Sequence of chain 1.D:
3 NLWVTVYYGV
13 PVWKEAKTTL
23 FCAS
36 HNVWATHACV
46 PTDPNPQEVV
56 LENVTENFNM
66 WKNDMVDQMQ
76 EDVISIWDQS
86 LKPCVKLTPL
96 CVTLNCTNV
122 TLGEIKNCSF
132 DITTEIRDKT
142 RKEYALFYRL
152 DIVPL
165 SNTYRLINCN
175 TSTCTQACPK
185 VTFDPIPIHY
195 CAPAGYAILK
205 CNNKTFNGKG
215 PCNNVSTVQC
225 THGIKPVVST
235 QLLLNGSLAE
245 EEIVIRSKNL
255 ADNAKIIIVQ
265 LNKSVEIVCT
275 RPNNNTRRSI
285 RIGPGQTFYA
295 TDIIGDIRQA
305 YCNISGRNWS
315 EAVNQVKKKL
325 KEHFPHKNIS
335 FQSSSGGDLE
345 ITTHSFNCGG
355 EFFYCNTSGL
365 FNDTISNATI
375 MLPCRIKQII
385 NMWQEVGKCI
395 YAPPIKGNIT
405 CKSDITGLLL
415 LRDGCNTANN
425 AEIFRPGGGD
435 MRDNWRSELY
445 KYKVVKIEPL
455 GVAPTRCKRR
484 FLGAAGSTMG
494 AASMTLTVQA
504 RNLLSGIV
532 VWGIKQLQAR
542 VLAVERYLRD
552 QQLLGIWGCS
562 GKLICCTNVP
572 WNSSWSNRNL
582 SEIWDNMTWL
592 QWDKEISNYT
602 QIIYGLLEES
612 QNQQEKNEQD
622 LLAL

Sequence of chain 1.G:
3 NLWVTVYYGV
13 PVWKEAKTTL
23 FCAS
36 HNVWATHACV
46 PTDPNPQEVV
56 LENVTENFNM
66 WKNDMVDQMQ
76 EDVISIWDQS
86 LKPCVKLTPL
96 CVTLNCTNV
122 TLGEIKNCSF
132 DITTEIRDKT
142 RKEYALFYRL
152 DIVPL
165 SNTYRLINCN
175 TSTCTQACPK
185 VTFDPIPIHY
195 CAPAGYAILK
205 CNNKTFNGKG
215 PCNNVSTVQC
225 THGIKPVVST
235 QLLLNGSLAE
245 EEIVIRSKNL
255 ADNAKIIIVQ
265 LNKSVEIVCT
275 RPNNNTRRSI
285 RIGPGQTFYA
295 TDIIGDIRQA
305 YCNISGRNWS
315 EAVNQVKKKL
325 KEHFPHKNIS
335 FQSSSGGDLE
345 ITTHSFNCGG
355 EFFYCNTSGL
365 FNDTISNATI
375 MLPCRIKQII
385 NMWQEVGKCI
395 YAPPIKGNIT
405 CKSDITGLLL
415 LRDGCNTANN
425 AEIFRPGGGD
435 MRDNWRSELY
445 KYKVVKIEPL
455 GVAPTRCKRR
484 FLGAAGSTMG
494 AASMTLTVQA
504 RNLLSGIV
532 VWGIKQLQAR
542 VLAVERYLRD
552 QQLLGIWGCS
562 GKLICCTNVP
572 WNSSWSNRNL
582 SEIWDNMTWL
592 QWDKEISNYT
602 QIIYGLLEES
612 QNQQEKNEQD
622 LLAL

Sequence of chain 1.I:
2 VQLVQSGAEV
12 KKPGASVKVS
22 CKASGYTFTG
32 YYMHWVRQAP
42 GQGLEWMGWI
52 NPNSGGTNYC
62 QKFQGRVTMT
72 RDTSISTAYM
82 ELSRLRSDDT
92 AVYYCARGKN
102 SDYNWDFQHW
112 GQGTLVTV

Binding-site contacts:
Ligand atom C6 contacts residue ARG169 of chain 1.G at 3.9 Å.
Ligand atom O4 contacts residue ARG150 of chain 1.G at 4.4 Å.
Ligand atom C1 contacts residue ARG169 of chain 1.G at 4.0 Å.
Ligand atom C5 contacts residue LYS19 of chain 1.I at 4.4 Å.
Ligand atom C2 contacts residue LYS19 of chain 1.I at 4.1 Å.
Ligand atom O6 contacts residue ASP73 of chain 1.I at 4.5 Å.
Ligand atom N2 contacts residue ASN174 of chain 1.G at 2.8 Å (h-bond).
Ligand atom C2 contacts residue ASN174 of chain 1.G at 2.4 Å.
Ligand atom O5 contacts residue LYS19 of chain 1.I at 3.2 Å (salt-bridge).
Ligand atom O5 contacts residue ASN174 of chain 1.G at 2.4 Å (h-bond).
Ligand atom C8 contacts residue SER75 of chain 1.I at 4.1 Å.
Ligand atom C5 contacts residue ARG169 of chain 1.G at 4.1 Å.
Ligand atom C1 contacts residue LYS19 of chain 1.I at 3.6 Å.
Ligand atom C6 contacts residue VAL154 of chain 1.G at 4.1 Å (hydrophobic).
Ligand atom O5 contacts residue ARG169 of chain 1.G at 3.0 Å (salt-bridge).
Ligand atom C4 contacts residue ASN174 of chain 1.G at 4.2 Å.
Ligand atom C3 contacts residue ASN174 of chain 1.G at 3.7 Å.
Ligand atom C7 contacts residue ASN174 of chain 1.G at 3.5 Å.
Ligand atom O2 contacts residue LYS19 of chain 1.I at 3.3 Å (salt-bridge).
Ligand atom C1 contacts residue ASN174 of chain 1.G at 1.4 Å.
Ligand atom C5 contacts residue ASN174 of chain 1.G at 3.7 Å.
Ligand atom O7 contacts residue ASN174 of chain 1.G at 3.9 Å.
Ligand atom O6 contacts residue VAL154 of chain 1.G at 4.3 Å.
Ligand atom C8 contacts residue ARG285 of chain 1.D at 3.7 Å.
Ligand atom O3 contacts residue SER75 of chain 1.I at 4.3 Å.

A protein and the small-molecule ligand that binds it are described below.
Small molecule (SMILES): CC(=O)N[C@H]1[C@H](O[C@H]2[C@H](O)[C@@H](NC(C)=O)CO[C@@H]2CO)O[C@H](CO)[C@@H](O[C@@H]2O[C@H](CO[C@H]3O[C@H](CO)[C@@H](O)[C@H](O[C@H]4O[C@H](CO)[C@@H](O)[C@H](O)[C@@H]4O)[C@@H]3O)[C@@H](O)[C@H](O[C@H]3O[C@H](CO)[C@@H](O)[C@H](O)[C@@H]3O)[C@@H]2O)[C@@H]1O